Binding-site contacts:
Ligand atom C22 contacts residue TYR85 of chain 1.D at 3.7 Å (hydrophobic).
Ligand atom C10 contacts residue GLY206 of chain 1.D at 3.5 Å.
Ligand atom C3 contacts residue TRP205 of chain 1.D at 3.6 Å (hydrophobic).
Ligand atom CL36 contacts residue TRP205 of chain 1.D at 3.8 Å.
Ligand atom CL36 contacts residue GLY216 of chain 1.D at 3.1 Å.
Ligand atom C3 contacts residue VAL203 of chain 1.D at 3.5 Å (hydrophobic).
Ligand atom N30 contacts residue CYS209 of chain 1.D at 3.7 Å.
Ligand atom C12 contacts residue GLY206 of chain 1.D at 3.5 Å.
Ligand atom C13 contacts residue CYS209 of chain 1.D at 3.7 Å (hydrophobic).
Ligand atom C21 contacts residue TRP205 of chain 1.D at 3.7 Å (hydrophobic).
Ligand atom C18 contacts residue THR84 of chain 1.D at 3.7 Å.
Ligand atom CL36 contacts residue ALA180 of chain 1.D at 3.7 Å.
Ligand atom C6 contacts residue ALA180 of chain 1.D at 3.4 Å (hydrophobic).
Ligand atom N27 contacts residue ALA180 of chain 1.D at 3.5 Å (h-bond).
Ligand atom CL36 contacts residue ILE217 of chain 1.D at 3.6 Å.
Ligand atom O32 contacts residue TRP205 of chain 1.D at 3.1 Å.
Ligand atom C18 contacts residue GLU83 of chain 1.D at 3.7 Å.
Ligand atom C23 contacts residue GLY206 of chain 1.D at 3.4 Å.
Ligand atom C7 contacts residue TRP205 of chain 1.D at 3.7 Å (hydrophobic).
Ligand atom N31 contacts residue GLY206 of chain 1.D at 2.8 Å (h-bond).
Ligand atom O32 contacts residue GLY206 of chain 1.D at 3.0 Å (h-bond).
Ligand atom N30 contacts residue GLY208 of chain 1.D at 3.6 Å.
Ligand atom N27 contacts residue ASP179 of chain 1.D at 3.7 Å.
Ligand atom C4 contacts residue GLN182 of chain 1.D at 3.7 Å.
Ligand atom C7 contacts residue GLY206 of chain 1.D at 3.8 Å.
Ligand atom O33 contacts residue CYS209 of chain 1.D at 2.9 Å (h-bond).
Ligand atom C2 contacts residue TRP205 of chain 1.D at 3.8 Å (hydrophobic).
Ligand atom O33 contacts residue GLN182 of chain 1.D at 3.0 Å (h-bond).
Ligand atom C5 contacts residue TRP205 of chain 1.D at 3.7 Å (hydrophobic).
Ligand atom N30 contacts residue GLN182 of chain 1.D at 3.5 Å (h-bond).
Ligand atom O33 contacts residue CYS181 of chain 1.D at 3.4 Å (h-bond).
Ligand atom C6 contacts residue GLY208 of chain 1.D at 3.7 Å.
Ligand atom N27 contacts residue GLY208 of chain 1.D at 2.8 Å (h-bond).
Ligand atom C1 contacts residue GLY208 of chain 1.D at 3.4 Å.
Ligand atom O35 contacts residue GLU135 of chain 1.D at 3.8 Å.
Ligand atom C21 contacts residue PHE162 of chain 1.D at 3.8 Å (hydrophobic).
Ligand atom C6 contacts residue ASP179 of chain 1.D at 3.1 Å.
Ligand atom C9 contacts residue GLN182 of chain 1.D at 3.5 Å.
Ligand atom C24 contacts residue GLU135 of chain 1.D at 3.4 Å.
Ligand atom N26 contacts residue GLY208 of chain 1.D at 3.2 Å (h-bond).

Sequence of chain 1.D:
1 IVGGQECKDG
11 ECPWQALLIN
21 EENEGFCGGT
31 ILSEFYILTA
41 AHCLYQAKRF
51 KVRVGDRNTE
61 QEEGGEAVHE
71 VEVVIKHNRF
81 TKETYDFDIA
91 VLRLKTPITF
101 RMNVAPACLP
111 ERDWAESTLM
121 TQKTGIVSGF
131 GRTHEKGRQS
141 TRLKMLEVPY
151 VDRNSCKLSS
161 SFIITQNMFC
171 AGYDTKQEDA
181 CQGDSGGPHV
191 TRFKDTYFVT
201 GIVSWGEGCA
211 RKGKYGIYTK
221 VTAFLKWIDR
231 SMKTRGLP

This small molecule binds to this protein.
Small molecule (SMILES): COC(=O)C(C#N)=C(Nc1cccc2c(Cl)c[nH]c12)N[C@H]1CCCCN(CC(=O)N2CCCC2)C1=O